This protein binds this small molecule.
Small molecule (SMILES): CC(=O)N[C@@H]1[C@@H](O)[C@H](O)[C@@H](CO)O[C@H]1O

Sequence of chain 1.B:
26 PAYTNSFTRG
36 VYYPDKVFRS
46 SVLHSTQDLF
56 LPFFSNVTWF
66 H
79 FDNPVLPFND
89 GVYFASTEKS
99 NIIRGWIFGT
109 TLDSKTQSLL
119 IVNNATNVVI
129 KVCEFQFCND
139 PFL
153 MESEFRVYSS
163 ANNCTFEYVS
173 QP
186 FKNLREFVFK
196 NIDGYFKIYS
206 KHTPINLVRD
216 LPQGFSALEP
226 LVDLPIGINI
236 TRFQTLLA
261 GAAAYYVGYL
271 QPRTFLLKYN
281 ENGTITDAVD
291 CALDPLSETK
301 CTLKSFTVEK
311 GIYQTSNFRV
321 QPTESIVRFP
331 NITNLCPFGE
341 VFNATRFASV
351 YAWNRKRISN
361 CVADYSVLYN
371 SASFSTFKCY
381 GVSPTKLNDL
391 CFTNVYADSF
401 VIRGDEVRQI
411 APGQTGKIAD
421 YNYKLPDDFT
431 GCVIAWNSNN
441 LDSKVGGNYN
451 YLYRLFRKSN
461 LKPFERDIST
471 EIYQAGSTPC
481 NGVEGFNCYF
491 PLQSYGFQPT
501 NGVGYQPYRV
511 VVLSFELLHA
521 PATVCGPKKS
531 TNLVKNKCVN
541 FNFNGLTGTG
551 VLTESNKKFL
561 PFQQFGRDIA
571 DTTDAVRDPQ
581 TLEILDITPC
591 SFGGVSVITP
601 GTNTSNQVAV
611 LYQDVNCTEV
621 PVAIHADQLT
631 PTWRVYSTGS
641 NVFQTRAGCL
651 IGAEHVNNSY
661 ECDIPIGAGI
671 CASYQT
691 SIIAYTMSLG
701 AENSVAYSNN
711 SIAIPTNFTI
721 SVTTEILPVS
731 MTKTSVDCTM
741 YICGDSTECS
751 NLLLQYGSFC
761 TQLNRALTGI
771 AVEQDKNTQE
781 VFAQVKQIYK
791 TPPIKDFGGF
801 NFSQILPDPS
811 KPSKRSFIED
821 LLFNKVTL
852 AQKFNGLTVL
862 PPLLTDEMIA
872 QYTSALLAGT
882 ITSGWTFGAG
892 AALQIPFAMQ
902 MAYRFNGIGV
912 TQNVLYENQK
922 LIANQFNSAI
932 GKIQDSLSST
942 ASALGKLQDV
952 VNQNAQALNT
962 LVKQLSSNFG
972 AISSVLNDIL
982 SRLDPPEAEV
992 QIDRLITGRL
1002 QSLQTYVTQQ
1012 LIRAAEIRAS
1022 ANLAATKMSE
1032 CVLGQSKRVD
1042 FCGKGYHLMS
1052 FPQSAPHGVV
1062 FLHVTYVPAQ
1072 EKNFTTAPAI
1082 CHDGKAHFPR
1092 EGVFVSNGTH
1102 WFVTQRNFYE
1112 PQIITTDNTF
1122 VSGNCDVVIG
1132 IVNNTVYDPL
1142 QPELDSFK

Sequence of chain 1.C:
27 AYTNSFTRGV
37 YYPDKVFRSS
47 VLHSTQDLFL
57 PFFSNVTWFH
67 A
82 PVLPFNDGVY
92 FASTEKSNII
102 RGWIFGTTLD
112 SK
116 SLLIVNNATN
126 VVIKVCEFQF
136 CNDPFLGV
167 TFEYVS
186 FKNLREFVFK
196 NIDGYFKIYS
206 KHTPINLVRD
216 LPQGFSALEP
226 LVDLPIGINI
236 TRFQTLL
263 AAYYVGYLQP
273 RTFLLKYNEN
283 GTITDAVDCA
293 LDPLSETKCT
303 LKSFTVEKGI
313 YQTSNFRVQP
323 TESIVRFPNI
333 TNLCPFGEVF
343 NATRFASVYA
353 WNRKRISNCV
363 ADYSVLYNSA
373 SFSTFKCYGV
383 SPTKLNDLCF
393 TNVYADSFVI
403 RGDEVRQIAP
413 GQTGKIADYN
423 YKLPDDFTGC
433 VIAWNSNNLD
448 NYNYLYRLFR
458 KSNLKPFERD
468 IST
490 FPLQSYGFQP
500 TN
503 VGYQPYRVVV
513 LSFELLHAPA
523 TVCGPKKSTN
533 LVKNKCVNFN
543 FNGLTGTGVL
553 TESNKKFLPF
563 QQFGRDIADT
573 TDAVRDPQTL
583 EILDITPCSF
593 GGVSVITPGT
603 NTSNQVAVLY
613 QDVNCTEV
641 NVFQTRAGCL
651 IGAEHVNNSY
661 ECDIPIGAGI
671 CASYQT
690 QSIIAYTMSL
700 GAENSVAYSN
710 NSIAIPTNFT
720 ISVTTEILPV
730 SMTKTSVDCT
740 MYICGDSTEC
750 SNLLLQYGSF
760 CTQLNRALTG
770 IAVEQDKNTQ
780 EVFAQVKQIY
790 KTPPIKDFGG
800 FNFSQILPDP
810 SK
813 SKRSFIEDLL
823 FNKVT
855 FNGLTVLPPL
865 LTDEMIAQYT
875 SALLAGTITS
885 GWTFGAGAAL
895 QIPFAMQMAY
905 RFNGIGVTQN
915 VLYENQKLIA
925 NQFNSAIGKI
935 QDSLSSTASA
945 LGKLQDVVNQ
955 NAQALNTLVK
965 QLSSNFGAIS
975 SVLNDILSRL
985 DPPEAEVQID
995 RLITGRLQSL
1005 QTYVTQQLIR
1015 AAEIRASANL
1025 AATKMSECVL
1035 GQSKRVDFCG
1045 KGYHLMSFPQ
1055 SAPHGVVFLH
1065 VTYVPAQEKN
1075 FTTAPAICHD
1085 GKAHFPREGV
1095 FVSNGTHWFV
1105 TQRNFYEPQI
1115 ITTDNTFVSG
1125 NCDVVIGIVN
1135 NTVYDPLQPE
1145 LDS

Binding-site contacts:
Ligand atom C1 contacts residue ASP796 of chain 1.C at 4.1 Å.
Ligand atom C3 contacts residue ASN709 of chain 1.B at 3.8 Å.
Ligand atom C8 contacts residue GLY1131 of chain 1.B at 4.1 Å.
Ligand atom C7 contacts residue ASN709 of chain 1.B at 4.0 Å.
Ligand atom C1 contacts residue ASN709 of chain 1.B at 1.4 Å.
Ligand atom O5 contacts residue ASN709 of chain 1.B at 2.4 Å (h-bond).
Ligand atom N2 contacts residue ASN709 of chain 1.B at 3.0 Å (h-bond).
Ligand atom C2 contacts residue ASN709 of chain 1.B at 2.5 Å.
Ligand atom C5 contacts residue ASN709 of chain 1.B at 3.7 Å.
Ligand atom C4 contacts residue ASN709 of chain 1.B at 4.2 Å.
Ligand atom O7 contacts residue ASN709 of chain 1.B at 4.4 Å.
Ligand atom O5 contacts residue ASP796 of chain 1.C at 4.4 Å.